A protein and the small-molecule ligand that binds it are described below.
Small molecule (SMILES): CO[C@H]1O[C@H](CO)[C@H](O)[C@H](O[C@@H]2O[C@H](CO)[C@H](O)[C@H](O)[C@H]2O)[C@H]1NC(C)=O

Binding-site contacts:
Ligand atom C6 contacts residue GLY214 of chain 1.B at 3.8 Å.
Ligand atom O4 contacts residue GLY213 of chain 1.B at 2.8 Å (h-bond).
Ligand atom O6 contacts residue LEU212 of chain 1.B at 3.9 Å.
Ligand atom C5 contacts residue TYR125 of chain 1.B at 3.6 Å (hydrophobic).
Ligand atom C1 contacts residue SER211 of chain 1.B at 3.6 Å.
Ligand atom O4 contacts residue LEU212 of chain 1.B at 3.2 Å (h-bond).
Ligand atom O3 contacts residue SER211 of chain 1.B at 3.4 Å (h-bond).
Ligand atom C4 contacts residue TYR125 of chain 1.B at 3.6 Å (hydrophobic).
Ligand atom O6 contacts residue TYR125 of chain 1.B at 3.7 Å.
Ligand atom O2 contacts residue GLU129 of chain 1.B at 4.1 Å.
Ligand atom C2 contacts residue SER211 of chain 1.B at 3.7 Å.
Ligand atom C4 contacts residue SER211 of chain 1.B at 4.0 Å.
Ligand atom O4 contacts residue SER211 of chain 1.B at 2.7 Å (h-bond).
Ligand atom C4 contacts residue ALA82 of chain 1.B at 4.0 Å (hydrophobic).
Ligand atom O4 contacts residue ASP83 of chain 1.B at 2.5 Å (salt-bridge).
Ligand atom O3 contacts residue TYR125 of chain 1.B at 3.9 Å.
Ligand atom O5 contacts residue SER211 of chain 1.B at 3.0 Å (h-bond).
Ligand atom O6 contacts residue ASP80 of chain 1.B at 2.6 Å (salt-bridge).
Ligand atom C4 contacts residue SER211 of chain 1.B at 3.8 Å.
Ligand atom C4 contacts residue GLY213 of chain 1.B at 3.9 Å.
Ligand atom O4 contacts residue ALA82 of chain 1.B at 3.6 Å.
Ligand atom O4 contacts residue GLY214 of chain 1.B at 3.8 Å.
Ligand atom O3 contacts residue ASN127 of chain 1.B at 2.9 Å (h-bond).
Ligand atom C3 contacts residue ASP83 of chain 1.B at 3.4 Å.
Ligand atom O3 contacts residue GLY104 of chain 1.B at 2.9 Å (h-bond).
Ligand atom O4 contacts residue SER211 of chain 1.B at 3.0 Å (h-bond).
Ligand atom C6 contacts residue GLY213 of chain 1.B at 3.7 Å.
Ligand atom C6 contacts residue ASP80 of chain 1.B at 3.2 Å.
Ligand atom O5 contacts residue LEU212 of chain 1.B at 4.2 Å.
Ligand atom O4 contacts residue GLY214 of chain 1.B at 4.0 Å.
Ligand atom O3 contacts residue ASP83 of chain 1.B at 2.5 Å (salt-bridge).
Ligand atom C4 contacts residue ASP83 of chain 1.B at 3.1 Å.
Ligand atom C2 contacts residue ASN127 of chain 1.B at 4.1 Å.
Ligand atom O2 contacts residue ASN127 of chain 1.B at 3.6 Å.
Ligand atom C3 contacts residue TYR125 of chain 1.B at 3.6 Å (hydrophobic).
Ligand atom C6 contacts residue LEU212 of chain 1.B at 4.1 Å (hydrophobic).
Ligand atom C3 contacts residue ASN127 of chain 1.B at 3.4 Å.
Ligand atom O3 contacts residue GLY103 of chain 1.B at 3.5 Å.
Ligand atom C5 contacts residue SER211 of chain 1.B at 3.8 Å.
Ligand atom C6 contacts residue TYR125 of chain 1.B at 3.6 Å (hydrophobic).

Sequence of chain 1.B:
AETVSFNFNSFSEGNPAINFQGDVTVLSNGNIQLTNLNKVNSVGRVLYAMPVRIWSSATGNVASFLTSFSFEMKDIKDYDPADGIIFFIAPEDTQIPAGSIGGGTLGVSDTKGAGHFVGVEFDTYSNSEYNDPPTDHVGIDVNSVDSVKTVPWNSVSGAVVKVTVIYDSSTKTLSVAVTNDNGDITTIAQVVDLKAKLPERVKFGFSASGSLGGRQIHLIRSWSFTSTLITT